This small molecule binds to this protein.
Small molecule (SMILES): Nc1ncnc2c1ncn2[C@@H]1C[C@@H](O)[C@@H](COP(=O)(O)O)O1

Sequence of chain 7.A:
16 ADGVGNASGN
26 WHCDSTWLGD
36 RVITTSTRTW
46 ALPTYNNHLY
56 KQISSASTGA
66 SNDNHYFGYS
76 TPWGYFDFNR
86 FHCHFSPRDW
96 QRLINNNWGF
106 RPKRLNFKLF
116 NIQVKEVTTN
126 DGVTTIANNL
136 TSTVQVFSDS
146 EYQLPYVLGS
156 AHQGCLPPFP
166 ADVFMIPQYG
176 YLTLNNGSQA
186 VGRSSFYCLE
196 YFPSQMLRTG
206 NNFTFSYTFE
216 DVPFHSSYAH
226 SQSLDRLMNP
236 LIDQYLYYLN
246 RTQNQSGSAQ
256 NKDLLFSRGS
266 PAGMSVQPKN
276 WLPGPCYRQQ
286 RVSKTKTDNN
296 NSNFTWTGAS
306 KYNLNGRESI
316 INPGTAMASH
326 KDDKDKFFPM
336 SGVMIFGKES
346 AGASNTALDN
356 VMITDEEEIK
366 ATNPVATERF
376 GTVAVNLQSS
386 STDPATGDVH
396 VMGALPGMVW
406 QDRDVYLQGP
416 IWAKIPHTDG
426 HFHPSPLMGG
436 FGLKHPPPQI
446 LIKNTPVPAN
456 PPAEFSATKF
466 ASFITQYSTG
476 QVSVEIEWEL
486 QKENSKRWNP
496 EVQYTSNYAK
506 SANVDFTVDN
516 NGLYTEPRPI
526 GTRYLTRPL

Binding-site contacts:
Ligand atom C1' contacts residue GLY437 of chain 7.A at 3.3 Å.
Ligand atom N6 contacts residue HIS428 of chain 7.A at 4.0 Å.
Ligand atom C6 contacts residue SER430 of chain 7.A at 4.2 Å.
Ligand atom O3' contacts residue GLY437 of chain 7.A at 3.9 Å.
Ligand atom N9 contacts residue GLY437 of chain 7.A at 3.3 Å (h-bond).
Ligand atom C8 contacts residue PRO218 of chain 7.A at 4.2 Å (hydrophobic).
Ligand atom C2' contacts residue ASP216 of chain 7.A at 4.3 Å.
Ligand atom C2' contacts residue GLU215 of chain 7.A at 3.6 Å.
Ligand atom O5' contacts residue LYS439 of chain 7.A at 3.8 Å.
Ligand atom C6 contacts residue HIS428 of chain 7.A at 4.2 Å.
Ligand atom O3' contacts residue ILE420 of chain 7.A at 4.2 Å.
Ligand atom C4 contacts residue PRO218 of chain 7.A at 4.1 Å (hydrophobic).
Ligand atom C6 contacts residue PRO218 of chain 7.A at 4.2 Å (hydrophobic).
Ligand atom C8 contacts residue PRO429 of chain 7.A at 4.3 Å (hydrophobic).
Ligand atom C2' contacts residue GLY437 of chain 7.A at 2.8 Å.
Ligand atom N6 contacts residue ASP407 of chain 7.A at 3.6 Å (salt-bridge).
Ligand atom C5 contacts residue PRO218 of chain 7.A at 4.0 Å (hydrophobic).
Ligand atom N7 contacts residue PRO218 of chain 7.A at 4.0 Å.
Ligand atom N6 contacts residue SER430 of chain 7.A at 3.7 Å.
Ligand atom C3' contacts residue GLU215 of chain 7.A at 3.3 Å.
Ligand atom C2 contacts residue HIS428 of chain 7.A at 3.8 Å.
Ligand atom N1 contacts residue HIS428 of chain 7.A at 3.3 Å.
Ligand atom N9 contacts residue PRO429 of chain 7.A at 4.3 Å.
Ligand atom O3P contacts residue LYS439 of chain 7.A at 2.9 Å.
Ligand atom P contacts residue HIS426 of chain 7.A at 3.9 Å.
Ligand atom O2P contacts residue HIS426 of chain 7.A at 3.6 Å.
Ligand atom N3 contacts residue PRO429 of chain 7.A at 4.4 Å.
Ligand atom N9 contacts residue PRO218 of chain 7.A at 4.2 Å.
Ligand atom P contacts residue LYS439 of chain 7.A at 3.3 Å.
Ligand atom C8 contacts residue VAL217 of chain 7.A at 3.5 Å (hydrophobic).
Ligand atom O3' contacts residue GLU215 of chain 7.A at 3.5 Å (salt-bridge).
Ligand atom C8 contacts residue GLY437 of chain 7.A at 2.8 Å.
Ligand atom O1P contacts residue LYS439 of chain 7.A at 2.6 Å.
Ligand atom O1P contacts residue HIS426 of chain 7.A at 2.7 Å (h-bond).
Ligand atom N9 contacts residue VAL217 of chain 7.A at 4.4 Å.
Ligand atom O3' contacts residue LYS439 of chain 7.A at 3.5 Å.
Ligand atom N7 contacts residue GLY437 of chain 7.A at 3.5 Å (h-bond).
Ligand atom N7 contacts residue VAL217 of chain 7.A at 3.7 Å.
Ligand atom N7 contacts residue PRO429 of chain 7.A at 4.3 Å.
Ligand atom C3' contacts residue GLY437 of chain 7.A at 3.9 Å.